The protein below binds the small molecule below.
Small molecule (SMILES): CNCc1cc(OCc2ccc3ccc(N)nc3c2)ccc1Cl

Binding-site contacts:
Ligand atom C05 contacts residue HEM1 of chain 2.B at 3.6 Å.
Ligand atom O12 contacts residue HEM1 of chain 2.B at 3.5 Å.
Ligand atom C24 contacts residue TYR357 of chain 2.A at 3.5 Å (hydrophobic).
Ligand atom N01 contacts residue GLU243 of chain 2.A at 2.8 Å (salt-bridge).
Ligand atom C11 contacts residue HEM1 of chain 2.B at 3.5 Å.
Ligand atom C26 contacts residue HIS128 of chain 2.A at 3.7 Å.
Ligand atom C25 contacts residue HIS128 of chain 2.A at 3.8 Å.
Ligand atom C07 contacts residue HEM1 of chain 2.B at 3.5 Å.
Ligand atom C02 contacts residue TRP238 of chain 2.A at 3.8 Å (hydrophobic).
Ligand atom C10 contacts residue GLU243 of chain 2.A at 3.6 Å.
Ligand atom C09 contacts residue HEM1 of chain 2.B at 3.4 Å.
Ligand atom CL contacts residue LYS360 of chain 2.A at 3.7 Å.
Ligand atom C23 contacts residue TYR357 of chain 2.A at 3.5 Å (hydrophobic).
Ligand atom C08 contacts residue HEM1 of chain 2.B at 3.9 Å.
Ligand atom N02 contacts residue TYR239 of chain 2.A at 3.8 Å.
Ligand atom C06 contacts residue PHE235 of chain 2.A at 3.6 Å (hydrophobic).
Ligand atom C03 contacts residue HEM1 of chain 2.B at 3.1 Å.
Ligand atom C08 contacts residue ILE218 of chain 2.A at 3.8 Å (hydrophobic).
Ligand atom N02 contacts residue HEM1 of chain 2.B at 3.7 Å.
Ligand atom C02 contacts residue HEM1 of chain 2.B at 3.7 Å.
Ligand atom C23 contacts residue HIS128 of chain 2.A at 3.5 Å.
Ligand atom C02 contacts residue GLU243 of chain 2.A at 3.6 Å.
Ligand atom C23 contacts residue ASP220 of chain 2.A at 3.8 Å.
Ligand atom C21 contacts residue HEM1 of chain 2.B at 3.3 Å.
Ligand atom C07 contacts residue ILE218 of chain 2.A at 3.3 Å (hydrophobic).
Ligand atom C26 contacts residue HEM1 of chain 2.B at 3.1 Å.
Ligand atom C25 contacts residue TYR357 of chain 2.A at 3.8 Å (hydrophobic).
Ligand atom C06 contacts residue HEM1 of chain 2.B at 3.3 Å.
Ligand atom C06 contacts residue ILE218 of chain 2.A at 3.5 Å (hydrophobic).
Ligand atom O12 contacts residue ILE218 of chain 2.A at 3.2 Å.
Ligand atom C04 contacts residue HEM1 of chain 2.B at 3.3 Å.
Ligand atom C21 contacts residue ILE218 of chain 2.A at 3.8 Å (hydrophobic).
Ligand atom C22 contacts residue HIS128 of chain 2.A at 3.5 Å.
Ligand atom C22 contacts residue MET221 of chain 2.A at 3.6 Å (hydrophobic).
Ligand atom C25 contacts residue HEM1 of chain 2.B at 3.6 Å.
Ligand atom N02 contacts residue GLU243 of chain 2.A at 3.0 Å (salt-bridge).
Ligand atom C21 contacts residue HIS128 of chain 2.A at 3.5 Å.
Ligand atom C24 contacts residue HIS128 of chain 2.A at 3.7 Å.
Ligand atom C09 contacts residue GLU243 of chain 2.A at 3.6 Å.
Ligand atom N02 contacts residue TRP238 of chain 2.A at 2.7 Å (h-bond).

Sequence of chain 2.A:
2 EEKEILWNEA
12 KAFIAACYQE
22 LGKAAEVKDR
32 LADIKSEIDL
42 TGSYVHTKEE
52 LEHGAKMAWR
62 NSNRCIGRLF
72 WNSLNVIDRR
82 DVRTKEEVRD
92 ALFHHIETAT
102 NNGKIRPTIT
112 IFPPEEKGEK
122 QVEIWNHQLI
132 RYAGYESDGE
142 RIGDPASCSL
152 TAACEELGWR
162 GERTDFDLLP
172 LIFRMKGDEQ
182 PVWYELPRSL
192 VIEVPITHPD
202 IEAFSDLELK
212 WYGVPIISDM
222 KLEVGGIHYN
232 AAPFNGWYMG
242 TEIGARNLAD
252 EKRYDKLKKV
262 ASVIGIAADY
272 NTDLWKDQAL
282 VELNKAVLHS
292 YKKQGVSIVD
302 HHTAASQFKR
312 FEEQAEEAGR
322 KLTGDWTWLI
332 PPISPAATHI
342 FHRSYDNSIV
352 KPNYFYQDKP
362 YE